Sequence of chain 1.B:
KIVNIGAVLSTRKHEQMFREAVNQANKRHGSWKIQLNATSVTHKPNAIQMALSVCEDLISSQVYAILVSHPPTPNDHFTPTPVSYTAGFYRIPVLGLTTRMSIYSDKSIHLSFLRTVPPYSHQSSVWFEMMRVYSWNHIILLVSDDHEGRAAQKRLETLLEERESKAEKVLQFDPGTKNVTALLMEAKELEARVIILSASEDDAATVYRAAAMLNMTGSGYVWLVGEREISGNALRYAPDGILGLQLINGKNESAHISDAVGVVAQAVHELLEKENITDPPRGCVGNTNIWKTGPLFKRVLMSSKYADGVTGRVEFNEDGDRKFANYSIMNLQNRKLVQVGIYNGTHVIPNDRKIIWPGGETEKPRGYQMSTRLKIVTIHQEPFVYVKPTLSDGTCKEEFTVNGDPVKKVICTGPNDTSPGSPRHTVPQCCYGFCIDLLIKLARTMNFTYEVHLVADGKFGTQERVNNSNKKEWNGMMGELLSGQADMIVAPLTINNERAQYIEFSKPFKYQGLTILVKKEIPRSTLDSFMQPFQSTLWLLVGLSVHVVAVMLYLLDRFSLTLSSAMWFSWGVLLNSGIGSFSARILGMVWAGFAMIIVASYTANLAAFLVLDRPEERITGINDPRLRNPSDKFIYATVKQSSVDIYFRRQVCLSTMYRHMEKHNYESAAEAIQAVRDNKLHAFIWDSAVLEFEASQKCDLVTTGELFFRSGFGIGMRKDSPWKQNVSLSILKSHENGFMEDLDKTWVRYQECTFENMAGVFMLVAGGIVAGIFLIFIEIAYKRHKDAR

Binding-site contacts:
Ligand atom O6 contacts residue ALA279 of chain 1.B at 4.4 Å.
Ligand atom O7 contacts residue ASN276 of chain 1.B at 4.3 Å.
Ligand atom C1 contacts residue ASN276 of chain 1.B at 1.4 Å.
Ligand atom C1 contacts residue ALA279 of chain 1.B at 3.8 Å (hydrophobic).
Ligand atom O5 contacts residue ALA279 of chain 1.B at 3.5 Å.
Ligand atom C5 contacts residue ALA279 of chain 1.B at 4.5 Å (hydrophobic).
Ligand atom C4 contacts residue ASN276 of chain 1.B at 4.2 Å.
Ligand atom C8 contacts residue ASN276 of chain 1.B at 4.0 Å.
Ligand atom N2 contacts residue ASN276 of chain 1.B at 2.9 Å (h-bond).
Ligand atom C5 contacts residue ASN276 of chain 1.B at 3.7 Å.
Ligand atom C7 contacts residue ASN276 of chain 1.B at 3.8 Å.
Ligand atom C2 contacts residue ASN276 of chain 1.B at 2.5 Å.
Ligand atom C3 contacts residue ASN276 of chain 1.B at 3.8 Å.
Ligand atom O5 contacts residue ASN276 of chain 1.B at 2.4 Å (h-bond).

A small-molecule ligand and the protein it binds are described below.
Small molecule (SMILES): CC(=O)N[C@@H]1[C@@H](O)[C@H](O)[C@@H](CO)O[C@H]1O